Sequence of chain 1.D:
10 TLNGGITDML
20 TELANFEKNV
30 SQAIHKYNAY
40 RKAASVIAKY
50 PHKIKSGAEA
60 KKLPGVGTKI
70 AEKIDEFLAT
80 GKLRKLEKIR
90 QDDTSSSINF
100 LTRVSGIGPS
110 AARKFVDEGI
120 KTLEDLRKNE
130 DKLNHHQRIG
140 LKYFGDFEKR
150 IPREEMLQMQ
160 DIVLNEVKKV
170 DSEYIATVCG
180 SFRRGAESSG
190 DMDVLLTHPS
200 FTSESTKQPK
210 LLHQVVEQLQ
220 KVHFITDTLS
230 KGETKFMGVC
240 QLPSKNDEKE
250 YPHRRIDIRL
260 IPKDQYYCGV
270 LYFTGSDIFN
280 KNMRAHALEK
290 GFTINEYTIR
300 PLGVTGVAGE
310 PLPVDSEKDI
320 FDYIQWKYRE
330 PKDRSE

The protein below binds the small molecule below.
Small molecule (SMILES): O=c1ccn([C@H]2C[C@H](O)[C@@H](CO[P](=O)(O)N[P](=O)(O)OP(=O)(O)O)O2)c(=O)[nH]1

Binding-site contacts:
Ligand atom O1B contacts residue ARG183 of chain 1.D at 2.9 Å (salt-bridge).
Ligand atom C4 contacts residue ASP276 of chain 1.D at 3.6 Å.
Ligand atom O1A contacts residue NA1 of chain 1.F at 2.5 Å (h-bond).
Ligand atom O3B contacts residue SER180 of chain 1.D at 3.8 Å.
Ligand atom O2G contacts residue SER180 of chain 1.D at 2.6 Å (h-bond).
Ligand atom O2G contacts residue GLY189 of chain 1.D at 2.9 Å (h-bond).
Ligand atom O3B contacts residue MG1 of chain 1.E at 3.6 Å.
Ligand atom O3' contacts residue ARG183 of chain 1.D at 3.5 Å (salt-bridge).
Ligand atom PA contacts residue MG1 of chain 1.E at 3.3 Å.
Ligand atom O3G contacts residue GLY189 of chain 1.D at 3.8 Å.
Ligand atom O5' contacts residue NA1 of chain 1.F at 3.8 Å.
Ligand atom PG contacts residue MG1 of chain 1.E at 3.4 Å.
Ligand atom C2' contacts residue ASN279 of chain 1.D at 3.5 Å.
Ligand atom O3' contacts residue GLY274 of chain 1.D at 3.2 Å.
Ligand atom O2 contacts residue TYR271 of chain 1.D at 3.2 Å.
Ligand atom N3A contacts residue MG1 of chain 1.E at 3.5 Å.
Ligand atom O1A contacts residue MG1 of chain 1.E at 2.0 Å.
Ligand atom O2B contacts residue MG1 of chain 1.E at 2.0 Å.
Ligand atom C5' contacts residue ASP192 of chain 1.D at 3.5 Å.
Ligand atom PG contacts residue GLY189 of chain 1.D at 3.7 Å.
Ligand atom C5 contacts residue ASP276 of chain 1.D at 3.7 Å.
Ligand atom O1B contacts residue SER180 of chain 1.D at 3.6 Å (h-bond).
Ligand atom O1A contacts residue ASP190 of chain 1.D at 3.1 Å (salt-bridge).
Ligand atom PA contacts residue NA1 of chain 1.F at 3.6 Å.
Ligand atom C2' contacts residue TYR271 of chain 1.D at 3.4 Å (hydrophobic).
Ligand atom C2' contacts residue GLY274 of chain 1.D at 3.5 Å.
Ligand atom O3' contacts residue THR273 of chain 1.D at 3.5 Å (h-bond).
Ligand atom N3 contacts residue ASP276 of chain 1.D at 3.7 Å.
Ligand atom PB contacts residue SER180 of chain 1.D at 3.8 Å.
Ligand atom O2G contacts residue SER188 of chain 1.D at 3.7 Å.
Ligand atom O2B contacts residue GLY179 of chain 1.D at 3.4 Å.
Ligand atom O1A contacts residue ASP192 of chain 1.D at 3.0 Å (salt-bridge).
Ligand atom O2B contacts residue ASP192 of chain 1.D at 2.8 Å (salt-bridge).
Ligand atom O2B contacts residue SER180 of chain 1.D at 3.2 Å (h-bond).
Ligand atom O2 contacts residue ASN279 of chain 1.D at 3.0 Å (h-bond).
Ligand atom PB contacts residue MG1 of chain 1.E at 3.2 Å.
Ligand atom PG contacts residue SER180 of chain 1.D at 3.6 Å.
Ligand atom C1' contacts residue TYR271 of chain 1.D at 3.6 Å (hydrophobic).
Ligand atom O3G contacts residue MG1 of chain 1.E at 2.1 Å.
Ligand atom O3G contacts residue ASP190 of chain 1.D at 3.1 Å (salt-bridge).